Sequence of chain 1.B:
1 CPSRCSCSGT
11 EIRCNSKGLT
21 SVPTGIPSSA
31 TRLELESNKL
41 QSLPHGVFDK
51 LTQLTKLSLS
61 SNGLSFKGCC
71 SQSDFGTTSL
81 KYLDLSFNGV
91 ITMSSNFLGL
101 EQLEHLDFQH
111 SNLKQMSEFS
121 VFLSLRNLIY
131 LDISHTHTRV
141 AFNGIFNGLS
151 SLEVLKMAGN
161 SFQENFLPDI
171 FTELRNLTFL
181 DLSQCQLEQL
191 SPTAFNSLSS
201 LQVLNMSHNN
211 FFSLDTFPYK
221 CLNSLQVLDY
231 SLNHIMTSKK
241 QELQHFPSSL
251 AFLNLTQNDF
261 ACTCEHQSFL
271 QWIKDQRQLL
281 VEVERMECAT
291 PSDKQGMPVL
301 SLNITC

A small-molecule ligand and the protein it binds are described below.
Small molecule (SMILES): CC(=O)N[C@H]1[C@H](O[C@H]2[C@H](O)[C@@H](NC(C)=O)CO[C@@H]2CO)O[C@H](CO)[C@@H](O)[C@@H]1O

Binding-site contacts:
Ligand atom C8 contacts residue SER151 of chain 1.B at 4.0 Å.
Ligand atom O7 contacts residue ASN176 of chain 1.B at 3.6 Å (h-bond).
Ligand atom C7 contacts residue SER150 of chain 1.B at 4.1 Å.
Ligand atom O7 contacts residue SER150 of chain 1.B at 4.2 Å.
Ligand atom O7 contacts residue SER151 of chain 1.B at 2.7 Å (h-bond).
Ligand atom C2 contacts residue ASN176 of chain 1.B at 2.4 Å.
Ligand atom N2 contacts residue ASN176 of chain 1.B at 2.8 Å (h-bond).
Ligand atom C7 contacts residue ASN176 of chain 1.B at 3.4 Å.
Ligand atom C3 contacts residue ASN176 of chain 1.B at 3.7 Å.
Ligand atom C5 contacts residue ASN176 of chain 1.B at 3.7 Å.
Ligand atom O5 contacts residue ASN176 of chain 1.B at 2.4 Å (h-bond).
Ligand atom C7 contacts residue SER151 of chain 1.B at 3.6 Å.
Ligand atom C4 contacts residue ASN176 of chain 1.B at 4.2 Å.
Ligand atom C8 contacts residue SER150 of chain 1.B at 3.8 Å.
Ligand atom C1 contacts residue ASN176 of chain 1.B at 1.4 Å.